Binding-site contacts:
Ligand atom C8 contacts residue LEU99 of chain 1.E at 3.6 Å (hydrophobic).
Ligand atom C4 contacts residue ASN102 of chain 1.E at 4.2 Å.
Ligand atom C1 contacts residue ASN102 of chain 1.E at 1.4 Å.
Ligand atom C3 contacts residue ASN102 of chain 1.E at 3.8 Å.
Ligand atom O6 contacts residue ASN102 of chain 1.E at 3.7 Å.
Ligand atom C7 contacts residue LEU99 of chain 1.E at 4.3 Å (hydrophobic).
Ligand atom C6 contacts residue ASN102 of chain 1.E at 4.3 Å.
Ligand atom O5 contacts residue ASN102 of chain 1.E at 2.4 Å (h-bond).
Ligand atom O7 contacts residue GLU103 of chain 1.E at 3.8 Å.
Ligand atom C2 contacts residue ASN102 of chain 1.E at 2.5 Å.
Ligand atom C5 contacts residue ASN102 of chain 1.E at 3.7 Å.
Ligand atom N2 contacts residue ASN102 of chain 1.E at 2.9 Å (h-bond).
Ligand atom O7 contacts residue ASN102 of chain 1.E at 4.0 Å.
Ligand atom C7 contacts residue ASN102 of chain 1.E at 3.6 Å.

Sequence of chain 1.E:
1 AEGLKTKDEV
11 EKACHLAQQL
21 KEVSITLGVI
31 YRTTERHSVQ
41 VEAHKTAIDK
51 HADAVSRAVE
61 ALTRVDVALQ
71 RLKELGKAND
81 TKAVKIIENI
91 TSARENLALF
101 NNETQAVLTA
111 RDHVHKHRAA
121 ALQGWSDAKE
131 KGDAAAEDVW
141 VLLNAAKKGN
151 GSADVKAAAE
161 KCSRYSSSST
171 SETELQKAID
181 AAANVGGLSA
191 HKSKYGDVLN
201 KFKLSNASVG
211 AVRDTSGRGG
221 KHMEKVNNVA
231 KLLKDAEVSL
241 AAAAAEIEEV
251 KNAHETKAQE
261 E

A protein and the small-molecule ligand that binds it are described below.
Small molecule (SMILES): CC(=O)N[C@@H]1[C@@H](O)[C@H](O)[C@@H](CO)O[C@H]1O